Sequence of chain 47.A:
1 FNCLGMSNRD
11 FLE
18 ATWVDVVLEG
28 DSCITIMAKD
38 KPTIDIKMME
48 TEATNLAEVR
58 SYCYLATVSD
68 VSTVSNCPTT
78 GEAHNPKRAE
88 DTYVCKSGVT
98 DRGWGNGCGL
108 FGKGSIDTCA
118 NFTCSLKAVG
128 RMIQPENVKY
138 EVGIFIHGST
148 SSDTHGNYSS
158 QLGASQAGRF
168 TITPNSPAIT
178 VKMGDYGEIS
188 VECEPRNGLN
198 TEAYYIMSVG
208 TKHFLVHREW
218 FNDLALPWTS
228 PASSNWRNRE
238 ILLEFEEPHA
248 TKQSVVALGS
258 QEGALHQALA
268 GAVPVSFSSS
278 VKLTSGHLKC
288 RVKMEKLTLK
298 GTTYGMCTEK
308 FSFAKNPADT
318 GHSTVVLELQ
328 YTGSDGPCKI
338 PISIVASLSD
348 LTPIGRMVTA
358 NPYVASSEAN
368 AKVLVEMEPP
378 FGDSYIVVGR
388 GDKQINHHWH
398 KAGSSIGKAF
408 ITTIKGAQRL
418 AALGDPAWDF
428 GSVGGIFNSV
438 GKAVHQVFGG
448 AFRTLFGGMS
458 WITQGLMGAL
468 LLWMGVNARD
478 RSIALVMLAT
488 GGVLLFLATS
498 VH

The protein below binds the small molecule below.
Small molecule (SMILES): CC(=O)N[C@@H]1[C@@H](O)[C@H](O)[C@@H](CO)O[C@H]1O

Binding-site contacts:
Ligand atom O7 contacts residue ASN154 of chain 47.A at 3.8 Å.
Ligand atom C2 contacts residue ASN154 of chain 47.A at 2.5 Å.
Ligand atom N2 contacts residue ASN154 of chain 47.A at 2.9 Å (h-bond).
Ligand atom C3 contacts residue ASN154 of chain 47.A at 3.8 Å.
Ligand atom C4 contacts residue ASN154 of chain 47.A at 4.2 Å.
Ligand atom C5 contacts residue ASN154 of chain 47.A at 3.7 Å.
Ligand atom O5 contacts residue ASN154 of chain 47.A at 2.4 Å (h-bond).
Ligand atom C1 contacts residue SER156 of chain 47.A at 4.3 Å.
Ligand atom C1 contacts residue ASN154 of chain 47.A at 1.4 Å.
Ligand atom C8 contacts residue ASN154 of chain 47.A at 4.2 Å.
Ligand atom C7 contacts residue ASN154 of chain 47.A at 3.5 Å.